This protein binds this small molecule.
Small molecule (SMILES): Cc1cc(CCCOc2c(C)cc(-c3noc(C(F)(F)F)n3)cc2C)on1

Sequence of chain 30.B:
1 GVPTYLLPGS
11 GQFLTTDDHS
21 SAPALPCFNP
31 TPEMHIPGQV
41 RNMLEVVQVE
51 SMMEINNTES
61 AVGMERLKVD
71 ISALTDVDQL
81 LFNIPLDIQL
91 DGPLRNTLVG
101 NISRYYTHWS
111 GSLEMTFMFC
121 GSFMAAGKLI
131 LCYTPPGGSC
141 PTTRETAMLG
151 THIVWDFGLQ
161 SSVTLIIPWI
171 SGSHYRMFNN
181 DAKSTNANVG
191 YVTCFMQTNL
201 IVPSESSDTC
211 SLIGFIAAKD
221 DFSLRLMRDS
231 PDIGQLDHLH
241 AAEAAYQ

Sequence of chain 29.B:
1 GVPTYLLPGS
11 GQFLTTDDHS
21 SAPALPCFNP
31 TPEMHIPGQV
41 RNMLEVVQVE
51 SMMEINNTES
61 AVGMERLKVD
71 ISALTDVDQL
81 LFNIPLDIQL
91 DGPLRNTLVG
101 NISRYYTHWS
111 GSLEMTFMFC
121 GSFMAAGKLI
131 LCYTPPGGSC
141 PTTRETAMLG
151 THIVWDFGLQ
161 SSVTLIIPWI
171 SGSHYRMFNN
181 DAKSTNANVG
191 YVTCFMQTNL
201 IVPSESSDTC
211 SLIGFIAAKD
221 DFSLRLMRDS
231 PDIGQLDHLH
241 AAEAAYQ

Sequence of chain 29.A:
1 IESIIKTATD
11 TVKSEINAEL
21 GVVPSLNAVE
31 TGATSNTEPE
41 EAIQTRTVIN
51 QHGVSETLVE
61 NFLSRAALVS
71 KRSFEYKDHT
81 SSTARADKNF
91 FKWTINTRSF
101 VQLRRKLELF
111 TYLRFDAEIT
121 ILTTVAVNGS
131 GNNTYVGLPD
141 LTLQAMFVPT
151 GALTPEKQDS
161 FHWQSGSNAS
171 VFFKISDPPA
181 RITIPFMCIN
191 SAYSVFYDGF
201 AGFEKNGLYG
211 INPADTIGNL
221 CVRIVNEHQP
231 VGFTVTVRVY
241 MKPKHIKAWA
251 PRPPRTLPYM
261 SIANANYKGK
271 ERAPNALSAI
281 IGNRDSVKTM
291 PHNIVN

Binding-site contacts:
Ligand atom F3 contacts residue ILE182 of chain 29.A at 3.2 Å.
Ligand atom O1B contacts residue ILE95 of chain 29.A at 3.0 Å.
Ligand atom F2 contacts residue SER170 of chain 29.A at 3.5 Å.
Ligand atom N3A contacts residue ILE184 of chain 29.A at 3.9 Å.
Ligand atom O1A contacts residue ALA145 of chain 29.A at 3.8 Å.
Ligand atom N3A contacts residue PHE147 of chain 29.A at 3.6 Å.
Ligand atom C4 contacts residue PHE115 of chain 29.A at 3.3 Å (hydrophobic).
Ligand atom C2B contacts residue ILE119 of chain 29.A at 3.5 Å (hydrophobic).
Ligand atom CM6 contacts residue MET187 of chain 29.A at 3.8 Å (hydrophobic).
Ligand atom C5B contacts residue ILE184 of chain 29.A at 3.4 Å (hydrophobic).
Ligand atom F1 contacts residue SER170 of chain 29.A at 3.7 Å.
Ligand atom N3A contacts residue ILE182 of chain 29.A at 3.0 Å.
Ligand atom C6B contacts residue ILE95 of chain 29.A at 3.6 Å (hydrophobic).
Ligand atom C6B contacts residue ILE184 of chain 29.A at 3.7 Å (hydrophobic).
Ligand atom C3B contacts residue ILE119 of chain 29.A at 3.5 Å (hydrophobic).
Ligand atom F2 contacts residue ALA169 of chain 29.A at 2.2 Å.
Ligand atom C3A contacts residue ILE182 of chain 29.A at 3.2 Å (hydrophobic).
Ligand atom CM6 contacts residue ILE217 of chain 29.A at 3.4 Å (hydrophobic).
Ligand atom F1 contacts residue ALA145 of chain 29.A at 3.0 Å.
Ligand atom CM6 contacts residue ILE184 of chain 29.A at 3.5 Å (hydrophobic).
Ligand atom O1A contacts residue LEU220 of chain 29.A at 3.4 Å.
Ligand atom F3 contacts residue LEU14 of chain 30.B at 3.9 Å.
Ligand atom O1 contacts residue ILE217 of chain 29.A at 3.2 Å.
Ligand atom CM2 contacts residue ILE119 of chain 29.A at 3.5 Å (hydrophobic).
Ligand atom C2A contacts residue ILE182 of chain 29.A at 3.6 Å (hydrophobic).
Ligand atom C2A contacts residue LEU220 of chain 29.A at 3.8 Å (hydrophobic).
Ligand atom F2 contacts residue ALA145 of chain 29.A at 3.0 Å.
Ligand atom C1B contacts residue ILE95 of chain 29.A at 3.5 Å (hydrophobic).
Ligand atom F2 contacts residue MET146 of chain 29.A at 3.7 Å.
Ligand atom F3 contacts residue ALA24 of chain 29.B at 3.9 Å.
Ligand atom F2 contacts residue PHE147 of chain 29.A at 3.2 Å.
Ligand atom CM4 contacts residue ALA145 of chain 29.A at 3.5 Å (hydrophobic).
Ligand atom F3 contacts residue ALA169 of chain 29.A at 3.7 Å.
Ligand atom CM3 contacts residue THR97 of chain 29.A at 3.9 Å.
Ligand atom CM4 contacts residue ALA169 of chain 29.A at 3.5 Å (hydrophobic).
Ligand atom CM4 contacts residue ILE182 of chain 29.A at 3.6 Å (hydrophobic).
Ligand atom F1 contacts residue VAL171 of chain 29.A at 3.0 Å.
Ligand atom N1A contacts residue LEU220 of chain 29.A at 3.0 Å.
Ligand atom CM2 contacts residue TRP93 of chain 29.A at 3.9 Å (hydrophobic).
Ligand atom O1A contacts residue ILE182 of chain 29.A at 3.9 Å.